Binding-site contacts:
Ligand atom O2 contacts residue ALA144 of chain 1.R at 4.1 Å.
Ligand atom C12 contacts residue LYS143 of chain 1.R at 4.0 Å.
Ligand atom C11 contacts residue VAL95 of chain 1.R at 3.5 Å (hydrophobic).
Ligand atom C5 contacts residue LYS143 of chain 1.R at 3.8 Å.
Ligand atom O3 contacts residue MET72 of chain 1.R at 3.7 Å.
Ligand atom C12 contacts residue VAL95 of chain 1.R at 3.4 Å (hydrophobic).
Ligand atom C16 contacts residue LEU90 of chain 1.R at 4.0 Å (hydrophobic).
Ligand atom C8 contacts residue LYS143 of chain 1.R at 3.8 Å.
Ligand atom C4 contacts residue PHE63 of chain 1.R at 3.9 Å (hydrophobic).
Ligand atom C8 contacts residue LEU35 of chain 1.R at 3.5 Å (hydrophobic).
Ligand atom C15 contacts residue LEU90 of chain 1.R at 4.0 Å (hydrophobic).
Ligand atom C13 contacts residue VAL95 of chain 1.R at 3.5 Å (hydrophobic).
Ligand atom C7 contacts residue GLN39 of chain 1.R at 3.1 Å.
Ligand atom N contacts residue VAL95 of chain 1.R at 4.0 Å.
Ligand atom C4 contacts residue VAL42 of chain 1.R at 4.0 Å (hydrophobic).
Ligand atom C4 contacts residue LYS143 of chain 1.R at 3.7 Å.
Ligand atom O2 contacts residue ARG31 of chain 1.R at 3.7 Å.
Ligand atom C16 contacts residue VAL95 of chain 1.R at 3.8 Å (hydrophobic).
Ligand atom C2 contacts residue VAL95 of chain 1.R at 3.5 Å (hydrophobic).
Ligand atom N contacts residue MET72 of chain 1.R at 4.1 Å.
Ligand atom C6 contacts residue GLN39 of chain 1.R at 3.4 Å.
Ligand atom O2 contacts residue LEU35 of chain 1.R at 3.9 Å.
Ligand atom C5 contacts residue PHE43 of chain 1.R at 4.1 Å (hydrophobic).
Ligand atom C7 contacts residue LYS143 of chain 1.R at 3.9 Å.
Ligand atom C1 contacts residue MET72 of chain 1.R at 4.0 Å (hydrophobic).
Ligand atom C10 contacts residue LYS143 of chain 1.R at 3.8 Å.
Ligand atom C15 contacts residue VAL95 of chain 1.R at 3.9 Å (hydrophobic).
Ligand atom C7 contacts residue PHE43 of chain 1.R at 3.7 Å (hydrophobic).
Ligand atom C16 contacts residue TYR105 of chain 1.R at 4.0 Å (hydrophobic).
Ligand atom O1 contacts residue ALA144 of chain 1.R at 4.0 Å.
Ligand atom C15 contacts residue TYR105 of chain 1.R at 4.0 Å (hydrophobic).
Ligand atom C3 contacts residue PHE63 of chain 1.R at 3.8 Å (hydrophobic).
Ligand atom C7 contacts residue LEU35 of chain 1.R at 4.0 Å (hydrophobic).
Ligand atom C3 contacts residue LEU69 of chain 1.R at 3.7 Å (hydrophobic).
Ligand atom C9 contacts residue LYS143 of chain 1.R at 3.9 Å.
Ligand atom C14 contacts residue VAL95 of chain 1.R at 3.8 Å (hydrophobic).
Ligand atom C6 contacts residue LYS143 of chain 1.R at 4.0 Å.
Ligand atom O1 contacts residue LYS143 of chain 1.R at 4.0 Å.
Ligand atom C6 contacts residue PHE43 of chain 1.R at 3.6 Å (hydrophobic).
Ligand atom C2 contacts residue LEU69 of chain 1.R at 4.1 Å (hydrophobic).

The protein below binds the small molecule below.
Small molecule (SMILES): O=S(=O)(O)c1cccc2cccc(Nc3ccccc3)c12

Sequence of chain 1.R:
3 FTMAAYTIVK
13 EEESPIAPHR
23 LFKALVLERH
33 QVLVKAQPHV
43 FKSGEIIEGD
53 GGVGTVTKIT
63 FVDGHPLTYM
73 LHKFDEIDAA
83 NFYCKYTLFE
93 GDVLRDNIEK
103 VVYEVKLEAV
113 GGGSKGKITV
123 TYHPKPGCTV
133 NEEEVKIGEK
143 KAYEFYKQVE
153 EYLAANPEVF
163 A